Binding-site contacts:
Ligand atom O5 contacts residue ASN753 of chain 1.A at 2.3 Å (h-bond).
Ligand atom C4 contacts residue ASN753 of chain 1.A at 4.3 Å.
Ligand atom C3 contacts residue ASN753 of chain 1.A at 3.9 Å.
Ligand atom C5 contacts residue THR755 of chain 1.A at 4.2 Å.
Ligand atom C2 contacts residue ASN753 of chain 1.A at 2.5 Å.
Ligand atom C8 contacts residue ASN753 of chain 1.A at 4.5 Å.
Ligand atom N2 contacts residue ASN753 of chain 1.A at 3.0 Å (h-bond).
Ligand atom C1 contacts residue ASN753 of chain 1.A at 1.4 Å.
Ligand atom C7 contacts residue ASN753 of chain 1.A at 3.3 Å.
Ligand atom O6 contacts residue GLU722 of chain 1.A at 2.7 Å (salt-bridge).
Ligand atom C5 contacts residue ASN753 of chain 1.A at 3.6 Å.
Ligand atom C6 contacts residue GLU722 of chain 1.A at 3.7 Å.
Ligand atom O7 contacts residue LYS752 of chain 1.A at 4.4 Å.
Ligand atom O5 contacts residue THR755 of chain 1.A at 4.3 Å.
Ligand atom O5 contacts residue LEU756 of chain 1.A at 4.2 Å.
Ligand atom O7 contacts residue ASN753 of chain 1.A at 3.2 Å (h-bond).
Ligand atom C6 contacts residue THR755 of chain 1.A at 4.3 Å.

A small-molecule ligand and the protein it binds are described below.
Small molecule (SMILES): CC(=O)N[C@@H]1[C@@H](O)[C@H](O)[C@@H](CO)O[C@H]1O

Sequence of chain 1.A:
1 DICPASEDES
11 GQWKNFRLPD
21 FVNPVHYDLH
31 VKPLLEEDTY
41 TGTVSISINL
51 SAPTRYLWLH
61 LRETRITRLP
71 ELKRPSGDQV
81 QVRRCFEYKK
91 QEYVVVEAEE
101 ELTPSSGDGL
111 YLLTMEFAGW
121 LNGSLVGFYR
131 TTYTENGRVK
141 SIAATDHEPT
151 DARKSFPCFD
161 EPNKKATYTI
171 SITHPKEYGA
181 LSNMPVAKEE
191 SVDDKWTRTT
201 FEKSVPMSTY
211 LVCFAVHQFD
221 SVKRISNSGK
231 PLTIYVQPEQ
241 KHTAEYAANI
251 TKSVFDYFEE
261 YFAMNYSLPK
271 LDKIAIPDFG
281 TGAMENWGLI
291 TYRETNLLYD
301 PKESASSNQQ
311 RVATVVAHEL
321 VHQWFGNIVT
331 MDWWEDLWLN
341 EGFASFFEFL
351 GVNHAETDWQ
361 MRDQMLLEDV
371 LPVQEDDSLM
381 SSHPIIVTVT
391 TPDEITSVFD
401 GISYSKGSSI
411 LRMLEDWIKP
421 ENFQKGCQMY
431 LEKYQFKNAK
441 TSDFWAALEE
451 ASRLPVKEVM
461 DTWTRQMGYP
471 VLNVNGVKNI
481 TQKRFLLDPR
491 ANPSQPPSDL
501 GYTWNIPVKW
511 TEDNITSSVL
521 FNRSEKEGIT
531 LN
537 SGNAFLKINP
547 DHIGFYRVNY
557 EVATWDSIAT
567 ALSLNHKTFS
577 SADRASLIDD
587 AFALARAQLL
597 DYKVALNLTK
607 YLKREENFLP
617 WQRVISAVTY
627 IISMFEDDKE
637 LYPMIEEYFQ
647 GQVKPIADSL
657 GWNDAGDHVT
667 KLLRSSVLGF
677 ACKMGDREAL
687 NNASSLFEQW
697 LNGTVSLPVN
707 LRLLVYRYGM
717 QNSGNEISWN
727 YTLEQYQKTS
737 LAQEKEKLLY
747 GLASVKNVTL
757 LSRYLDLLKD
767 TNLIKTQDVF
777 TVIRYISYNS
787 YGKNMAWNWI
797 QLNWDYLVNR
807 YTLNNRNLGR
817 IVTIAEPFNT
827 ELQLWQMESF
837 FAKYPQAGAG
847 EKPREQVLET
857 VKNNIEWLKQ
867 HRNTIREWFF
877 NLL